Sequence of chain 2.D:
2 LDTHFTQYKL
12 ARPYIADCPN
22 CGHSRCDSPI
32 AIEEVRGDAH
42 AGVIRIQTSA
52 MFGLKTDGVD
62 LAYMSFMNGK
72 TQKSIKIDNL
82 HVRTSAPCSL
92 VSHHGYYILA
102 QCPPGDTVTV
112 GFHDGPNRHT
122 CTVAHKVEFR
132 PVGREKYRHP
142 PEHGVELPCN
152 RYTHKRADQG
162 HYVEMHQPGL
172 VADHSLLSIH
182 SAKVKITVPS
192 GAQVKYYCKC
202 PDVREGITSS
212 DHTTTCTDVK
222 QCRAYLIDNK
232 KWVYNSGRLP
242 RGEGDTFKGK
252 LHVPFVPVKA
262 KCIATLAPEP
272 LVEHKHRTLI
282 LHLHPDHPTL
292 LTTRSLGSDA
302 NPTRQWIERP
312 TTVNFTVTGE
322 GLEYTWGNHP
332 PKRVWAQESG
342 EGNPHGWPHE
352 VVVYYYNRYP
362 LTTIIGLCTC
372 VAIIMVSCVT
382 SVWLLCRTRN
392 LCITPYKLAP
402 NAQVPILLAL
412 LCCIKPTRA

Binding-site contacts:
Ligand atom SBG contacts residue HIS82 of chain 2.F at 4.0 Å.
Ligand atom OBA contacts residue HIS82 of chain 2.D at 4.3 Å.
Ligand atom N2 contacts residue HIS114 of chain 2.H at 4.1 Å.
Ligand atom SAG contacts residue HIS82 of chain 2.D at 3.7 Å.
Ligand atom OBF contacts residue HIS114 of chain 2.F at 3.9 Å.
Ligand atom O3 contacts residue HIS114 of chain 2.D at 3.3 Å (h-bond).
Ligand atom OAF contacts residue HIS114 of chain 2.H at 4.1 Å.
Ligand atom OAH contacts residue ASN80 of chain 2.D at 3.2 Å (h-bond).
Ligand atom O6B contacts residue ASN80 of chain 2.D at 3.0 Å (h-bond).
Ligand atom OBI contacts residue HIS82 of chain 2.F at 2.9 Å.
Ligand atom C1 contacts residue HIS114 of chain 2.H at 3.5 Å.
Ligand atom SBB contacts residue HIS114 of chain 2.D at 4.2 Å.
Ligand atom O5 contacts residue HIS82 of chain 2.H at 3.2 Å (h-bond).
Ligand atom OAF contacts residue HIS82 of chain 2.D at 3.2 Å (h-bond).
Ligand atom SBG contacts residue HIS114 of chain 2.F at 3.5 Å (h-bond).
Ligand atom O1 contacts residue HIS82 of chain 2.H at 3.6 Å.
Ligand atom C4 contacts residue ASN80 of chain 2.D at 4.0 Å.
Ligand atom OBC contacts residue HIS82 of chain 2.F at 3.2 Å (h-bond).
Ligand atom OBE contacts residue HIS82 of chain 2.F at 2.9 Å (h-bond).
Ligand atom OAB contacts residue ARG119 of chain 2.H at 3.5 Å.
Ligand atom C6 contacts residue ASN80 of chain 2.D at 3.8 Å.
Ligand atom O1 contacts residue HIS114 of chain 2.H at 2.8 Å (h-bond).
Ligand atom C2 contacts residue HIS82 of chain 2.D at 4.2 Å.
Ligand atom OBC contacts residue HIS114 of chain 2.D at 4.1 Å.
Ligand atom C3 contacts residue HIS82 of chain 2.D at 4.3 Å.
Ligand atom OAH contacts residue HIS82 of chain 2.D at 3.1 Å (h-bond).
Ligand atom OBH contacts residue HIS114 of chain 2.F at 3.1 Å (h-bond).
Ligand atom OBA contacts residue HIS114 of chain 2.D at 3.0 Å (h-bond).
Ligand atom SBB contacts residue HIS82 of chain 2.F at 3.5 Å (h-bond).
Ligand atom SAG contacts residue ASN80 of chain 2.D at 4.3 Å.
Ligand atom O4 contacts residue ASN80 of chain 2.D at 3.1 Å (h-bond).
Ligand atom OAB contacts residue HIS114 of chain 2.H at 3.3 Å.
Ligand atom OBI contacts residue HIS114 of chain 2.F at 3.0 Å (h-bond).
Ligand atom OBF contacts residue HIS82 of chain 2.F at 3.9 Å.
Ligand atom C5 contacts residue HIS82 of chain 2.H at 4.0 Å.
Ligand atom O3 contacts residue HIS82 of chain 2.D at 3.9 Å.
Ligand atom C1 contacts residue HIS82 of chain 2.H at 3.7 Å.
Ligand atom O4 contacts residue HIS114 of chain 2.D at 3.6 Å.
Ligand atom O2 contacts residue HIS82 of chain 2.F at 4.0 Å.
Ligand atom SAG contacts residue HIS114 of chain 2.H at 4.1 Å.

Sequence of chain 2.F:
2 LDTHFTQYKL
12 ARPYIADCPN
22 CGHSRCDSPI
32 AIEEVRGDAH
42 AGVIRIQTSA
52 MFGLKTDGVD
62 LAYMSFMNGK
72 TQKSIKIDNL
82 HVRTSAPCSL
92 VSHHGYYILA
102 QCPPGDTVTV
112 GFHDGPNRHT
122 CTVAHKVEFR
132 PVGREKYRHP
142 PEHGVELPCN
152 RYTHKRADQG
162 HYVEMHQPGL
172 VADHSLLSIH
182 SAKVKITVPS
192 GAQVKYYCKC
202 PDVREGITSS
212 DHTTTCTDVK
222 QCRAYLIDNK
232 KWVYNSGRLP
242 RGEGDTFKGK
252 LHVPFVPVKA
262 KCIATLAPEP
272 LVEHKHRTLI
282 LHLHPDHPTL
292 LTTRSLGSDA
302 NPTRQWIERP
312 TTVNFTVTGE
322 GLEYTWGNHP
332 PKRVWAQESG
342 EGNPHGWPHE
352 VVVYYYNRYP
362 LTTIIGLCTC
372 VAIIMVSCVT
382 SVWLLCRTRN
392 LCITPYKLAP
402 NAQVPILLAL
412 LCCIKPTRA

Sequence of chain 2.H:
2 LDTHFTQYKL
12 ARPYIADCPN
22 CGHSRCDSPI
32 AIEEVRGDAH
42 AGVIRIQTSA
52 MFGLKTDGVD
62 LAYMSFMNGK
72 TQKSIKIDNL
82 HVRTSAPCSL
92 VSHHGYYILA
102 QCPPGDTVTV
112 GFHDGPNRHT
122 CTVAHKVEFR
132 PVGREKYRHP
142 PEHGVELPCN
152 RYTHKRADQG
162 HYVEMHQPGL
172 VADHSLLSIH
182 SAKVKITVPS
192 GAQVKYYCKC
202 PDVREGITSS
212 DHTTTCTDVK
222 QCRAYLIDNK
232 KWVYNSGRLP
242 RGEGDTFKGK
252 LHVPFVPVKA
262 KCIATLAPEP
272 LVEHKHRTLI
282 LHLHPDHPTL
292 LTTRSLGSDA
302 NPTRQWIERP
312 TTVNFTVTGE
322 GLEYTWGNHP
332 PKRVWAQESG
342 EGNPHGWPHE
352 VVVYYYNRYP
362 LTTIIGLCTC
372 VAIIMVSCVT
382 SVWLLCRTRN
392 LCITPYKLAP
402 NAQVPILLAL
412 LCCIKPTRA

A small-molecule ligand and the protein it binds are described below.
Small molecule (SMILES): O=C(O)[C@@H]1O[C@H](O[C@H]2[C@@H](OS(=O)(=O)O)O[C@@H](O)[C@H](NS(=O)(=O)O)[C@H]2O)[C@@H](OS(=O)(=O)O)[C@H](O)[C@@H]1O